Binding-site contacts:
Ligand atom CAB contacts residue SER31 of chain 1.E at 3.8 Å.
Ligand atom CAD contacts residue SER71 of chain 1.E at 3.7 Å.
Ligand atom OAE contacts residue PEG1 of chain 1.T at 3.3 Å.
Ligand atom CAA contacts residue SER31 of chain 1.E at 3.4 Å.
Ligand atom CAD contacts residue PEG1 of chain 1.T at 2.3 Å.
Ligand atom CAA contacts residue THR33 of chain 1.E at 3.7 Å.
Ligand atom NAC contacts residue SER35 of chain 1.E at 4.2 Å.
Ligand atom CAB contacts residue SER32 of chain 1.E at 3.4 Å.
Ligand atom CAA contacts residue SER35 of chain 1.E at 3.5 Å.
Ligand atom CAD contacts residue SER35 of chain 1.E at 4.1 Å.
Ligand atom CAA contacts residue PEG1 of chain 1.T at 4.4 Å.
Ligand atom CAD contacts residue SER31 of chain 1.E at 3.8 Å.
Ligand atom NAC contacts residue SER31 of chain 1.E at 3.8 Å.
Ligand atom CAB contacts residue PEG1 of chain 1.T at 2.7 Å.
Ligand atom CAA contacts residue SER30 of chain 1.E at 4.5 Å.
Ligand atom CAA contacts residue SER32 of chain 1.E at 4.5 Å.
Ligand atom OAE contacts residue SER35 of chain 1.E at 4.2 Å.
Ligand atom NAC contacts residue PEG1 of chain 1.T at 3.1 Å.
Ligand atom CAA contacts residue TYR34 of chain 1.E at 3.4 Å (hydrophobic).
Ligand atom CAD contacts residue SER30 of chain 1.E at 3.8 Å.

The protein below binds the small molecule below.
Small molecule (SMILES): C[N+](C)(C)[O-]

Sequence of chain 1.E:
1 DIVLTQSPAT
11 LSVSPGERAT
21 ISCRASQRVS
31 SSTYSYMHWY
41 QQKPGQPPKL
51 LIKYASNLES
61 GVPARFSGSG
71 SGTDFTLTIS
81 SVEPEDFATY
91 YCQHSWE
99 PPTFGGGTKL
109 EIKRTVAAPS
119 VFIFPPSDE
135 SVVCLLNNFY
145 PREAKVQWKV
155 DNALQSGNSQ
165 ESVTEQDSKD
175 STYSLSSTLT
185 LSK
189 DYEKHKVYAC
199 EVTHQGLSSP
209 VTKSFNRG